Binding-site contacts:
Ligand atom C4 contacts residue GLU121 of chain 1.D at 4.0 Å.
Ligand atom O7 contacts residue ASN124 of chain 1.D at 4.4 Å.
Ligand atom O3 contacts residue ASN124 of chain 1.D at 3.5 Å (h-bond).
Ligand atom O3 contacts residue ARG120 of chain 1.D at 2.5 Å (salt-bridge).
Ligand atom C7 contacts residue ASN124 of chain 1.D at 3.8 Å.
Ligand atom C5 contacts residue ASN124 of chain 1.D at 3.7 Å.
Ligand atom O3 contacts residue GLU121 of chain 1.D at 3.5 Å.
Ligand atom C4 contacts residue ARG120 of chain 1.D at 4.1 Å.
Ligand atom O3 contacts residue ASN123 of chain 1.D at 3.5 Å (h-bond).
Ligand atom C2 contacts residue ASN124 of chain 1.D at 2.5 Å.
Ligand atom C4 contacts residue ASN124 of chain 1.D at 4.3 Å.
Ligand atom C3 contacts residue ARG120 of chain 1.D at 3.5 Å.
Ligand atom O2 contacts residue ASN124 of chain 1.D at 2.7 Å (h-bond).
Ligand atom O4 contacts residue ARG120 of chain 1.D at 3.5 Å (salt-bridge).
Ligand atom C6 contacts residue ASN124 of chain 1.D at 4.5 Å.
Ligand atom O4 contacts residue GLU121 of chain 1.D at 3.3 Å (salt-bridge).
Ligand atom O2 contacts residue ASN123 of chain 1.D at 3.8 Å.
Ligand atom O6 contacts residue ASN124 of chain 1.D at 3.8 Å.
Ligand atom C3 contacts residue ASN123 of chain 1.D at 4.4 Å.
Ligand atom C2 contacts residue ASN124 of chain 1.D at 3.5 Å.
Ligand atom C3 contacts residue ASN124 of chain 1.D at 3.8 Å.
Ligand atom C1 contacts residue ASN124 of chain 1.D at 1.5 Å.
Ligand atom C2 contacts residue ARG120 of chain 1.D at 3.5 Å.
Ligand atom C3 contacts residue ASN124 of chain 1.D at 3.2 Å.
Ligand atom N2 contacts residue ASN124 of chain 1.D at 2.9 Å (h-bond).
Ligand atom C1 contacts residue ASN124 of chain 1.D at 4.3 Å.
Ligand atom O2 contacts residue ARG120 of chain 1.D at 3.8 Å.
Ligand atom O5 contacts residue ASN124 of chain 1.D at 2.5 Å (h-bond).

Sequence of chain 1.D:
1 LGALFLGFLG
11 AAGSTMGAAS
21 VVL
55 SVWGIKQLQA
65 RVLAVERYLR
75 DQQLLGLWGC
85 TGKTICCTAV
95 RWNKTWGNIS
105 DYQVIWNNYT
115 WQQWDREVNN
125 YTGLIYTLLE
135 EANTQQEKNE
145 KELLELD

A small-molecule ligand and the protein it binds are described below.
Small molecule (SMILES): CC(=O)N[C@H]1CO[C@H](CO[C@@H]2O[C@@H](C)[C@@H](O)[C@@H](O)[C@@H]2O)[C@@H](O)[C@@H]1O